Sequence of chain 4.A:
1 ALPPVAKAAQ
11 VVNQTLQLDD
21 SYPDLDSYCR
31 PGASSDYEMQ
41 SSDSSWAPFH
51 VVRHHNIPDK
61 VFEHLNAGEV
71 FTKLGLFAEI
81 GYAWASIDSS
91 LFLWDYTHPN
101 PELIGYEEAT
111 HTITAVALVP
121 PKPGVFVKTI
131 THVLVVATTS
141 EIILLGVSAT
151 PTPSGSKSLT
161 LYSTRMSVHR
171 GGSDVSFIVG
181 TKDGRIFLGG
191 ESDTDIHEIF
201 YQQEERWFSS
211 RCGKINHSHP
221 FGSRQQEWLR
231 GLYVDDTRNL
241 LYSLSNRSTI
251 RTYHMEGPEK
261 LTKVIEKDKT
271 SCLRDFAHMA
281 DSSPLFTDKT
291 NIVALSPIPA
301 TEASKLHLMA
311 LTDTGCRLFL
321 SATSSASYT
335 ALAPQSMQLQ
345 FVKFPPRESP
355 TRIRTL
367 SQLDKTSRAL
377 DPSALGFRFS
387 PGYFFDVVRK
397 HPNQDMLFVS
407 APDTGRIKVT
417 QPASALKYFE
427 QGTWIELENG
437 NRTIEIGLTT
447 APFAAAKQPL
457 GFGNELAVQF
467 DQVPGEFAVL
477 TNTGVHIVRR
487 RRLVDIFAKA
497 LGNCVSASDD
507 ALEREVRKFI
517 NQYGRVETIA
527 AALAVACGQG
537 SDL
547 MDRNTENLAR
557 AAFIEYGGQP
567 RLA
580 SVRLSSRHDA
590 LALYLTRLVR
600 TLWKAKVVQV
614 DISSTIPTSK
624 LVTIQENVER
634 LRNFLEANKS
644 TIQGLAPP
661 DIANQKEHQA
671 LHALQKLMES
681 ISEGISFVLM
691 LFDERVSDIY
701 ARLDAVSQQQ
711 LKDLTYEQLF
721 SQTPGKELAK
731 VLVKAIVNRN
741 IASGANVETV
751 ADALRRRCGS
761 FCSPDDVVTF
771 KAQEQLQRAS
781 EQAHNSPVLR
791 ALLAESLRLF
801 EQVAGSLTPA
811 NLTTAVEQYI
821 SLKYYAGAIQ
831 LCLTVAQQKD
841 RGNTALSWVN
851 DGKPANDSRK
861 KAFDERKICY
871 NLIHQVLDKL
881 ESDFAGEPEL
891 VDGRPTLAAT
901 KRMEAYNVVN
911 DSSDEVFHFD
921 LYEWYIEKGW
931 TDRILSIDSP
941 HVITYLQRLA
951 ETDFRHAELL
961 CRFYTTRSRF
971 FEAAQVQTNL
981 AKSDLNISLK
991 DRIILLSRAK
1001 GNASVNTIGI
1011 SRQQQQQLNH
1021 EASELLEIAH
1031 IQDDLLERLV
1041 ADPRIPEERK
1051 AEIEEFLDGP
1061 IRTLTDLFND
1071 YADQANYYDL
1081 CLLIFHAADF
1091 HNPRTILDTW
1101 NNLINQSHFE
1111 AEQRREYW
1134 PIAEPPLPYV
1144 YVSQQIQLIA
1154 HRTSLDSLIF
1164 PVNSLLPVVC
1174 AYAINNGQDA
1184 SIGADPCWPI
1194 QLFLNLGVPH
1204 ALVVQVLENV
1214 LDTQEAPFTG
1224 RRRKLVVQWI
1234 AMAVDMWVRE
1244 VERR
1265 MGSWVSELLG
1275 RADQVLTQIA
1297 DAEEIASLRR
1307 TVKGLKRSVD

A protein and the small-molecule ligand that binds it are described below.
Small molecule (SMILES): CC[C@H](C)[C@H](NC(=O)[C@@H](NC(=O)[C@H](CC(C)C)NC(=O)[C@@H](N)CCCCN)C(C)C)C(=O)N[C@@H](CC(N)=O)C(=O)N[C@@H](CCCCN)C(=O)N[C@@H](CC(=O)O)C(=O)N[C@@H](CCSC)C(=O)N[C@@H](CCCN=C(N)N)C(=O)N[C@H](C(=O)N[C@@H](CC(=O)O)C(=O)N[C@@H](CC(C)C)C(=O)N[C@@H](Cc1ccccc1)C(=O)N[C@@H](CO)C(=O)N1CCC[C@H]1C(=O)N1CCC[C@H]1C(=O)N[C@H](C=O)CC(N)=O)[C@@H](C)O

Binding-site contacts:
Ligand atom NH1 contacts residue ASN1069 of chain 4.A at 2.8 Å (h-bond).
Ligand atom CD contacts residue GLU1228 of chain 4.MA at 2.9 Å.
Ligand atom O contacts residue ARG1049 of chain 4.A at 3.7 Å.
Ligand atom CB contacts residue GLU1052 of chain 4.A at 3.1 Å.
Ligand atom O contacts residue ARG1049 of chain 4.A at 3.7 Å.
Ligand atom CE1 contacts residue ARG1044 of chain 4.A at 3.5 Å.
Ligand atom CG2 contacts residue PHE1068 of chain 4.A at 3.6 Å (hydrophobic).
Ligand atom CE contacts residue LYS1225 of chain 4.MA at 2.9 Å.
Ligand atom CG contacts residue GLU1052 of chain 4.A at 3.2 Å.
Ligand atom OG1 contacts residue ARG1049 of chain 4.A at 2.9 Å (salt-bridge).
Ligand atom CG contacts residue GLU1228 of chain 4.MA at 2.9 Å.
Ligand atom CE contacts residue GLU1228 of chain 4.MA at 2.4 Å.
Ligand atom N contacts residue THR1065 of chain 4.A at 3.2 Å (h-bond).
Ligand atom CA contacts residue ASN1069 of chain 4.A at 3.5 Å.
Ligand atom O contacts residue ASN1069 of chain 4.A at 3.3 Å (h-bond).
Ligand atom O contacts residue ARG1049 of chain 4.A at 3.7 Å.
Ligand atom O contacts residue ASN1069 of chain 4.A at 3.0 Å (h-bond).
Ligand atom NZ contacts residue LYS1225 of chain 4.MA at 2.2 Å.
Ligand atom CB contacts residue GLU1228 of chain 4.MA at 3.7 Å.
Ligand atom N contacts residue GLN1074 of chain 4.A at 3.2 Å (h-bond).
Ligand atom CZ contacts residue ARG1044 of chain 4.A at 3.2 Å.
Ligand atom O contacts residue THR1065 of chain 4.A at 3.6 Å.
Ligand atom CG contacts residue ILE1045 of chain 4.A at 3.5 Å (hydrophobic).
Ligand atom C contacts residue ASN1069 of chain 4.A at 3.2 Å.
Ligand atom CD1 contacts residue ARG1044 of chain 4.A at 3.1 Å.
Ligand atom CD1 contacts residue ILE1053 of chain 4.A at 3.4 Å (hydrophobic).
Ligand atom CB contacts residue GLN1074 of chain 4.A at 3.5 Å.
Ligand atom CG1 contacts residue PHE1068 of chain 4.A at 3.4 Å (hydrophobic).
Ligand atom CD1 contacts residue PHE1068 of chain 4.A at 3.4 Å (hydrophobic).
Ligand atom CD contacts residue GLN1074 of chain 4.A at 3.5 Å.
Ligand atom NZ contacts residue GLU1228 of chain 4.MA at 2.8 Å.
Ligand atom O contacts residue ILE1045 of chain 4.A at 3.6 Å.
Ligand atom O contacts residue THR1065 of chain 4.A at 3.2 Å.
Ligand atom NZ contacts residue ASP1073 of chain 4.A at 3.0 Å (salt-bridge).
Ligand atom NH2 contacts residue ASP1073 of chain 4.A at 3.1 Å (salt-bridge).
Ligand atom N contacts residue ASN1069 of chain 4.A at 2.9 Å (h-bond).
Ligand atom CD1 contacts residue THR1065 of chain 4.A at 3.5 Å.
Ligand atom O contacts residue GLN1074 of chain 4.A at 3.0 Å (h-bond).
Ligand atom NH1 contacts residue ASP1073 of chain 4.A at 3.6 Å.
Ligand atom CA contacts residue THR1065 of chain 4.A at 3.6 Å.

Sequence of chain 4.MA:
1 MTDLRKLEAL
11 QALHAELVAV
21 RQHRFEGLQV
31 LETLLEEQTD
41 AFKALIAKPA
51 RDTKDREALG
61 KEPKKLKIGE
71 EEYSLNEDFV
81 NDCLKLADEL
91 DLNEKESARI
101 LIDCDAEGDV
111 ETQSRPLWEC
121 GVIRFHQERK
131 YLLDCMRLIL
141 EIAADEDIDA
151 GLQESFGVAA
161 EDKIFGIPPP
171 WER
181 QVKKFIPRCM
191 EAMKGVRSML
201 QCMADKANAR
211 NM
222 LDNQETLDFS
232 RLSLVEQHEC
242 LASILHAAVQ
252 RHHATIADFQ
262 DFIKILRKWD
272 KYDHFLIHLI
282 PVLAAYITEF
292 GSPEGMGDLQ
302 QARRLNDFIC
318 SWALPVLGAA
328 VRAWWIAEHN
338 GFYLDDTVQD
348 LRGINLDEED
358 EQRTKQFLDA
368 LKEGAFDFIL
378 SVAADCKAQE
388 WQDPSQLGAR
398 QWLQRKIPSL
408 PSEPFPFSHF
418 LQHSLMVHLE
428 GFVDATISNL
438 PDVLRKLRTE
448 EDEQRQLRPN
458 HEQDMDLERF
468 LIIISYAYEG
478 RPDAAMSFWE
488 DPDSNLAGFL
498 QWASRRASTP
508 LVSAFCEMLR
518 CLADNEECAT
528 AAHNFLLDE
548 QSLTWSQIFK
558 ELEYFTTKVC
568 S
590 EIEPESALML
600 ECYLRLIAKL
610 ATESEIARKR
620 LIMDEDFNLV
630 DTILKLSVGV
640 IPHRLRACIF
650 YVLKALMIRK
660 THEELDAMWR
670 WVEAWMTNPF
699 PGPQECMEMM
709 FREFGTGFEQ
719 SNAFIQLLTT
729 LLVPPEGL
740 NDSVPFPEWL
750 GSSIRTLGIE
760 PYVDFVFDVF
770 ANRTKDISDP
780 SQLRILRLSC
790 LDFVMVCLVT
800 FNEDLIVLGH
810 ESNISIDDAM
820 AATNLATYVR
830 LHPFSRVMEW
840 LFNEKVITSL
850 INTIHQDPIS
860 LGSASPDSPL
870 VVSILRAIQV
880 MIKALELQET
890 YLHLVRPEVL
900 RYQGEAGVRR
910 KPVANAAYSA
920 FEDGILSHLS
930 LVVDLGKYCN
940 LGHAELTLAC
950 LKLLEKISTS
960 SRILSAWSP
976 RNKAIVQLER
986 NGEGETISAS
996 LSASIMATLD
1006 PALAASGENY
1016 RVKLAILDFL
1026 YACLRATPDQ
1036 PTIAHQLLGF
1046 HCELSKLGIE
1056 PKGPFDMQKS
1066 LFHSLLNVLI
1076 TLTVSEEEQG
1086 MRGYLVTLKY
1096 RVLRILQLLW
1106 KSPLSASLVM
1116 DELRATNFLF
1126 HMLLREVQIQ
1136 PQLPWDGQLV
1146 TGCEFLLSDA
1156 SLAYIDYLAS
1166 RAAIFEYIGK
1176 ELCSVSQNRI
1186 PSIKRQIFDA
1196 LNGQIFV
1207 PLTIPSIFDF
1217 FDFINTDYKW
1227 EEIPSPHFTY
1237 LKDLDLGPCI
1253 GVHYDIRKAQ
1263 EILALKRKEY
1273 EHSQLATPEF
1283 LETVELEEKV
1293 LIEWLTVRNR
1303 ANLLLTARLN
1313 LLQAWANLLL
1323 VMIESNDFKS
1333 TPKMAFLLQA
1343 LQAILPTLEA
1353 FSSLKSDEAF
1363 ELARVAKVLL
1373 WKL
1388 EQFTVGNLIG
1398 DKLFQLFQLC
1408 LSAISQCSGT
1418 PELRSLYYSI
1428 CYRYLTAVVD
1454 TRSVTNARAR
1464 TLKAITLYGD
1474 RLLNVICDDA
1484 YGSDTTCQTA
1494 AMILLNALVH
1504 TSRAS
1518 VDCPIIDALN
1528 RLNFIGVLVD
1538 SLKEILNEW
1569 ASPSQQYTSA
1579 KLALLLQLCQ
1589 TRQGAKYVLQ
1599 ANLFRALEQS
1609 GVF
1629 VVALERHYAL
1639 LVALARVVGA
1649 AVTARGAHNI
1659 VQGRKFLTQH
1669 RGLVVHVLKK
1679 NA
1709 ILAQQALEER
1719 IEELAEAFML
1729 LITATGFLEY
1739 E